Binding-site contacts:
Ligand atom C2 contacts residue OH1 of chain 3.E at 2.9 Å.
Ligand atom D4 contacts residue GLU181 of chain 3.A at 3.1 Å.
Ligand atom D11 contacts residue OH1 of chain 3.E at 2.1 Å.
Ligand atom O2 contacts residue GLU217 of chain 3.A at 3.2 Å (salt-bridge).
Ligand atom O2 contacts residue ASP287 of chain 3.A at 3.3 Å (salt-bridge).
Ligand atom DO1 contacts residue ASP255 of chain 3.A at 3.2 Å.
Ligand atom D51 contacts residue HIS54 of chain 3.A at 2.9 Å.
Ligand atom C1 contacts residue OH1 of chain 3.E at 2.6 Å.
Ligand atom O4 contacts residue MG1 of chain 3.D at 2.6 Å.
Ligand atom DO1 contacts residue LYS183 of chain 3.A at 2.9 Å.
Ligand atom D52 contacts residue HIS54 of chain 3.A at 2.0 Å.
Ligand atom D12 contacts residue LYS183 of chain 3.A at 3.2 Å.
Ligand atom O3 contacts residue ASP287 of chain 3.A at 3.0 Å (salt-bridge).
Ligand atom O2 contacts residue GLU181 of chain 3.A at 2.8 Å (salt-bridge).
Ligand atom O4 contacts residue GLU181 of chain 3.A at 2.8 Å (salt-bridge).
Ligand atom O1 contacts residue LYS183 of chain 3.A at 2.4 Å.
Ligand atom O5 contacts residue HIS54 of chain 3.A at 2.1 Å.
Ligand atom O4 contacts residue ASP287 of chain 3.A at 3.3 Å (salt-bridge).
Ligand atom DO3 contacts residue TRP16 of chain 3.A at 2.9 Å.
Ligand atom D3 contacts residue TRP137 of chain 3.A at 3.3 Å.
Ligand atom DO4 contacts residue GLU181 of chain 3.A at 1.9 Å.
Ligand atom DO4 contacts residue MG1 of chain 3.D at 2.8 Å.
Ligand atom O2 contacts residue HIS220 of chain 3.A at 2.9 Å.
Ligand atom DO1 contacts residue OH1 of chain 3.E at 2.7 Å.
Ligand atom O1 contacts residue OH1 of chain 3.E at 2.7 Å (h-bond).
Ligand atom O2 contacts residue MG1 of chain 3.D at 2.4 Å.
Ligand atom C5 contacts residue HIS54 of chain 3.A at 2.4 Å.
Ligand atom O3 contacts residue TRP16 of chain 3.A at 3.0 Å.
Ligand atom D4 contacts residue TRP137 of chain 3.A at 3.0 Å.
Ligand atom O1 contacts residue HIS220 of chain 3.A at 2.8 Å (h-bond).
Ligand atom D12 contacts residue TRP137 of chain 3.A at 3.1 Å.
Ligand atom O5 contacts residue TRP137 of chain 3.A at 3.3 Å.
Ligand atom O1 contacts residue MG1 of chain 3.C at 3.2 Å.
Ligand atom DO4 contacts residue ASP245 of chain 3.A at 3.3 Å.
Ligand atom D11 contacts residue LYS289 of chain 3.A at 3.2 Å.
Ligand atom O2 contacts residue OH1 of chain 3.E at 3.0 Å (h-bond).
Ligand atom C2 contacts residue MG1 of chain 3.D at 3.4 Å.
Ligand atom DO1 contacts residue MG1 of chain 3.C at 2.9 Å.
Ligand atom O1 contacts residue ASP255 of chain 3.A at 2.8 Å (salt-bridge).
Ligand atom DO1 contacts residue HIS220 of chain 3.A at 2.1 Å.

Sequence of chain 3.A:
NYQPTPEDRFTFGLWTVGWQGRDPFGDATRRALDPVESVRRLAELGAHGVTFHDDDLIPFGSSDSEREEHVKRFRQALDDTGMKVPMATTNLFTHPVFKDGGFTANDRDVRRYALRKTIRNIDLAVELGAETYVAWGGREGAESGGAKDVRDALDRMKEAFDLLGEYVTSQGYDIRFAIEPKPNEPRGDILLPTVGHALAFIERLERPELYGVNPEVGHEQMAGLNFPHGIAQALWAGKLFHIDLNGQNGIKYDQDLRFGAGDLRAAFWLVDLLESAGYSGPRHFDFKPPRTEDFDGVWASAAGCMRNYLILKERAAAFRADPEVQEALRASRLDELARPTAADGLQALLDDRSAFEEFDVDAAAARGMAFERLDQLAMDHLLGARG

A small-molecule ligand and the protein it binds are described below.
Small molecule (SMILES): O=C(CO)[C@@H](O)[C@H](O)CO

Sequence of chain 1.A:
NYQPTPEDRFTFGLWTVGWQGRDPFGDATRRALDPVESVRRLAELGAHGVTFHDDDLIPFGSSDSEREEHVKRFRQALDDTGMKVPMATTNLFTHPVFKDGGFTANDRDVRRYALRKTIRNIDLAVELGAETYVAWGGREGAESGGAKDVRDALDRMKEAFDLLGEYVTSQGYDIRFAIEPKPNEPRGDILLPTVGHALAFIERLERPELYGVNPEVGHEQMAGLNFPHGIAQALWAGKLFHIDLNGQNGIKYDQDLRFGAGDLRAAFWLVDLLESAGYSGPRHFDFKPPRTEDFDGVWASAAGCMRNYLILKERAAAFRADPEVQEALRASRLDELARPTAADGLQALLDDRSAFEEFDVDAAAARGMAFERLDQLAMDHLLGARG